Binding-site contacts:
Ligand atom N4 contacts residue GOL1 of chain 1.B at 3.0 Å (h-bond).
Ligand atom O contacts residue TRP208 of chain 1.A at 3.6 Å.
Ligand atom O1 contacts residue HIS94 of chain 1.A at 3.4 Å.
Ligand atom N4 contacts residue HIS119 of chain 1.A at 3.4 Å (h-bond).
Ligand atom C14 contacts residue THR199 of chain 1.A at 3.4 Å.
Ligand atom O2 contacts residue PRO201 of chain 1.A at 3.5 Å.
Ligand atom C10 contacts residue GOL1 of chain 1.B at 3.6 Å.
Ligand atom C contacts residue PHE130 of chain 1.A at 3.8 Å (hydrophobic).
Ligand atom N4 contacts residue HIS94 of chain 1.A at 3.3 Å (h-bond).
Ligand atom C1 contacts residue GLY131 of chain 1.A at 3.8 Å.
Ligand atom C12 contacts residue VAL121 of chain 1.A at 3.8 Å (hydrophobic).
Ligand atom C8 contacts residue PRO201 of chain 1.A at 3.8 Å (hydrophobic).
Ligand atom N4 contacts residue ZN1 of chain 1.D at 1.9 Å.
Ligand atom C contacts residue GLY131 of chain 1.A at 3.6 Å.
Ligand atom N4 contacts residue HIS96 of chain 1.A at 3.3 Å (h-bond).
Ligand atom C19 contacts residue GLY131 of chain 1.A at 3.6 Å.
Ligand atom C15 contacts residue GOL1 of chain 1.B at 3.6 Å.
Ligand atom O1 contacts residue HIS119 of chain 1.A at 3.4 Å (h-bond).
Ligand atom C4 contacts residue PHE130 of chain 1.A at 3.8 Å (hydrophobic).
Ligand atom C18 contacts residue GLY131 of chain 1.A at 3.6 Å.
Ligand atom O2 contacts residue LEU197 of chain 1.A at 3.6 Å.
Ligand atom C7 contacts residue PRO201 of chain 1.A at 3.7 Å (hydrophobic).
Ligand atom S contacts residue ZN1 of chain 1.D at 3.1 Å.
Ligand atom O contacts residue THR198 of chain 1.A at 3.0 Å (h-bond).
Ligand atom C21 contacts residue GLY131 of chain 1.A at 3.4 Å.
Ligand atom C21 contacts residue PHE130 of chain 1.A at 3.7 Å (hydrophobic).
Ligand atom C20 contacts residue GLY131 of chain 1.A at 3.4 Å.
Ligand atom C13 contacts residue GOL1 of chain 1.B at 3.4 Å.
Ligand atom O1 contacts residue ZN1 of chain 1.D at 3.0 Å.
Ligand atom C14 contacts residue GOL1 of chain 1.B at 2.9 Å.
Ligand atom C14 contacts residue LEU197 of chain 1.A at 3.9 Å (hydrophobic).
Ligand atom C20 contacts residue ASP129 of chain 1.A at 3.1 Å.
Ligand atom C11 contacts residue GOL1 of chain 1.B at 3.8 Å.
Ligand atom C9 contacts residue PHE130 of chain 1.A at 3.8 Å (hydrophobic).
Ligand atom O1 contacts residue VAL142 of chain 1.A at 3.8 Å.
Ligand atom O contacts residue LEU197 of chain 1.A at 3.3 Å.
Ligand atom C15 contacts residue THR199 of chain 1.A at 3.4 Å.
Ligand atom N4 contacts residue THR198 of chain 1.A at 2.8 Å (h-bond).
Ligand atom C19 contacts residue ASP129 of chain 1.A at 3.7 Å.
Ligand atom N contacts residue PHE130 of chain 1.A at 3.6 Å.

Sequence of chain 1.A:
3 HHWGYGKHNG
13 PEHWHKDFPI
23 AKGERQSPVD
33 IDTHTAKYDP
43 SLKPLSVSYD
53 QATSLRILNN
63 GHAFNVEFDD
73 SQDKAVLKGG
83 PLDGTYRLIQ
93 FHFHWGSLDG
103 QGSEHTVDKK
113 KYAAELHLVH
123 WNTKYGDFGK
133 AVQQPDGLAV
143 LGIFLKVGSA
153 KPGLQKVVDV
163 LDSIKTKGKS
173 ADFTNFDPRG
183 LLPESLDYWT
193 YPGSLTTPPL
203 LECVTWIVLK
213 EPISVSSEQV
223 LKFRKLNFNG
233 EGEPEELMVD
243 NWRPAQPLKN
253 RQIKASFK

The protein below binds the small molecule below.
Small molecule (SMILES): Nc1ccccc1NC(=O)c1ccc(NCC(=O)NCc2ccc(S(N)(=O)=O)cc2)cc1